Binding-site contacts:
Ligand atom O8 contacts residue FAD1 of chain 1.JA at 3.3 Å.
Ligand atom C5 contacts residue HIS257 of chain 1.J at 3.9 Å.
Ligand atom C contacts residue VAL268 of chain 1.J at 3.5 Å (hydrophobic).
Ligand atom C6 contacts residue ARG301 of chain 1.J at 4.0 Å.
Ligand atom OXT contacts residue HIS257 of chain 1.J at 2.9 Å (h-bond).
Ligand atom O contacts residue THR269 of chain 1.J at 3.0 Å.
Ligand atom O7 contacts residue HIS257 of chain 1.J at 3.6 Å.
Ligand atom OXT contacts residue VAL268 of chain 1.J at 2.6 Å (h-bond).
Ligand atom C6 contacts residue HIS369 of chain 1.J at 3.5 Å.
Ligand atom O contacts residue PHE141 of chain 1.J at 4.3 Å.
Ligand atom C5 contacts residue LEU267 of chain 1.J at 3.5 Å (hydrophobic).
Ligand atom O7 contacts residue HIS369 of chain 1.J at 3.3 Å.
Ligand atom C contacts residue LEU267 of chain 1.J at 3.4 Å (hydrophobic).
Ligand atom O contacts residue LEU267 of chain 1.J at 3.0 Å.
Ligand atom C4 contacts residue PHE141 of chain 1.J at 3.9 Å (hydrophobic).
Ligand atom C contacts residue HIS257 of chain 1.J at 3.5 Å.
Ligand atom OXT contacts residue THR269 of chain 1.J at 3.2 Å.
Ligand atom C5 contacts residue FAD1 of chain 1.JA at 4.0 Å.
Ligand atom O8 contacts residue PHE141 of chain 1.J at 4.2 Å.
Ligand atom C6 contacts residue FAD1 of chain 1.JA at 4.1 Å.
Ligand atom O8 contacts residue HIS369 of chain 1.J at 4.0 Å.
Ligand atom C4 contacts residue HIS257 of chain 1.J at 3.2 Å.
Ligand atom C4 contacts residue LEU267 of chain 1.J at 3.7 Å (hydrophobic).
Ligand atom O contacts residue VAL268 of chain 1.J at 3.7 Å.
Ligand atom C4 contacts residue ARG301 of chain 1.J at 4.0 Å.
Ligand atom OXT contacts residue GLU270 of chain 1.J at 2.9 Å (salt-bridge).
Ligand atom C5 contacts residue HIS369 of chain 1.J at 3.8 Å.
Ligand atom O contacts residue GLU270 of chain 1.J at 3.0 Å (salt-bridge).
Ligand atom OXT contacts residue THR259 of chain 1.J at 3.8 Å.
Ligand atom C contacts residue PHE141 of chain 1.J at 4.4 Å (hydrophobic).
Ligand atom O7 contacts residue ARG301 of chain 1.J at 3.2 Å (salt-bridge).
Ligand atom C contacts residue THR269 of chain 1.J at 3.6 Å.
Ligand atom C6 contacts residue ARG405 of chain 1.J at 2.8 Å.
Ligand atom OXT contacts residue LEU267 of chain 1.J at 3.6 Å.
Ligand atom O7 contacts residue ARG405 of chain 1.J at 2.4 Å (salt-bridge).
Ligand atom C5 contacts residue ARG405 of chain 1.J at 4.1 Å.
Ligand atom C contacts residue GLU270 of chain 1.J at 3.0 Å.
Ligand atom C4 contacts residue GLU270 of chain 1.J at 3.6 Å.
Ligand atom C5 contacts residue PHE141 of chain 1.J at 4.3 Å (hydrophobic).
Ligand atom O8 contacts residue ARG405 of chain 1.J at 2.4 Å (salt-bridge).

The small molecule below binds the protein below.
Small molecule (SMILES): O=C(O)/C=C/C(=O)O

Sequence of chain 1.J:
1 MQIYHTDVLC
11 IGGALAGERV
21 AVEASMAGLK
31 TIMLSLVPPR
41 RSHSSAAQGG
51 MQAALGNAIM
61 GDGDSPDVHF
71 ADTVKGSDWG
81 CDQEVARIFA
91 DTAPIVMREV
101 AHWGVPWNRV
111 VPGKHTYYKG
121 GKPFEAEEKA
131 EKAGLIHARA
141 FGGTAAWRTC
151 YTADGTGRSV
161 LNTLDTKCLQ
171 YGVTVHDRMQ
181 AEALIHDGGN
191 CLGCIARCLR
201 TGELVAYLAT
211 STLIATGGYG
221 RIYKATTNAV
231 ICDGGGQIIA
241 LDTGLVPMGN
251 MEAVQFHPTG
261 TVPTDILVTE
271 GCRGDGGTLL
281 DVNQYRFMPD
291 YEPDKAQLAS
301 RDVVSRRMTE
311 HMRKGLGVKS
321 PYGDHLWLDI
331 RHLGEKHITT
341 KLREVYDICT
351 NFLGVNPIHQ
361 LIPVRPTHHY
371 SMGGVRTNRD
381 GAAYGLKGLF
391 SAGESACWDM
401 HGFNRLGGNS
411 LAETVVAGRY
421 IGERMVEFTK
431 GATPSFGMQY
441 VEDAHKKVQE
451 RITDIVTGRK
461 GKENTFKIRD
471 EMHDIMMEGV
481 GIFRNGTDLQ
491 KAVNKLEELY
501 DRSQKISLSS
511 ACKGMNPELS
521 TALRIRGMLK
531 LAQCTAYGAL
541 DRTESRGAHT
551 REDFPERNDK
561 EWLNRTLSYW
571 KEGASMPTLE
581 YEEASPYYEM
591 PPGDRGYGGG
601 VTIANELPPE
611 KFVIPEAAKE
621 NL